Sequence of chain 1.A:
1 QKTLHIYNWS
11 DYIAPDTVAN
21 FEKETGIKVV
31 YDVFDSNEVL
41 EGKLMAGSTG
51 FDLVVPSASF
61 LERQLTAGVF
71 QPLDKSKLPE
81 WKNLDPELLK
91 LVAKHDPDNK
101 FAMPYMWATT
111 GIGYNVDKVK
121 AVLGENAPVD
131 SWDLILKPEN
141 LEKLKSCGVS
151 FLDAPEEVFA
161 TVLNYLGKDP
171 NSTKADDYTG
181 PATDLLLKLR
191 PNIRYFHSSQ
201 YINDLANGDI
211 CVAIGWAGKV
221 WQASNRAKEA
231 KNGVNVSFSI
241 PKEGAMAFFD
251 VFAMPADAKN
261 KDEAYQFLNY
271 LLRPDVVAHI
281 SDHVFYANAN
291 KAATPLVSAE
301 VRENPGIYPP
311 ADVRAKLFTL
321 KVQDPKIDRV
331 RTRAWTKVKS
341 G

Binding-site contacts:
Ligand atom C03 contacts residue GLY341 of chain 1.A at 4.4 Å.
Ligand atom C01 contacts residue GLY341 of chain 1.A at 3.8 Å.
Ligand atom N09 contacts residue GLY341 of chain 1.A at 3.9 Å.

This protein binds this small molecule.
Small molecule (SMILES): COCCOC[C@H](C)N